Sequence of chain 1.A:
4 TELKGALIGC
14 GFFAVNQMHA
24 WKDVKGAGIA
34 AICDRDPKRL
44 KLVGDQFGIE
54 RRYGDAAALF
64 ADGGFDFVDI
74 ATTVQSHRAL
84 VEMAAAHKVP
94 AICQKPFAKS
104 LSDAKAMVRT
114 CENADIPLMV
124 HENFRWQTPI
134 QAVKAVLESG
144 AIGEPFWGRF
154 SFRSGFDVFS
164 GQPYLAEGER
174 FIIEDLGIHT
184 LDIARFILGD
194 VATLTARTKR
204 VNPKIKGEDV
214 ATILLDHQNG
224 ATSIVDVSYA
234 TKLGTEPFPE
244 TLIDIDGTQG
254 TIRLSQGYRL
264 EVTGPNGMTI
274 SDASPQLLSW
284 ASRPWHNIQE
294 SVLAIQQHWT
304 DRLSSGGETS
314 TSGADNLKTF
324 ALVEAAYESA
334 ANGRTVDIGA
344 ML

The protein below binds the small molecule below.
Small molecule (SMILES): C[C@](O)(CO)C(=O)O

Binding-site contacts:
Ligand atom CA contacts residue LYS98 of chain 1.A at 4.2 Å.
Ligand atom O1 contacts residue LEU179 of chain 1.A at 4.0 Å.
Ligand atom O2 contacts residue LYS98 of chain 1.A at 3.5 Å (salt-bridge).
Ligand atom OXT contacts residue PHE127 of chain 1.A at 3.6 Å.
Ligand atom CB contacts residue HIS182 of chain 1.A at 4.4 Å.
Ligand atom O contacts residue LYS98 of chain 1.A at 2.7 Å (salt-bridge).
Ligand atom C contacts residue HIS182 of chain 1.A at 3.4 Å.
Ligand atom CB contacts residue LEU179 of chain 1.A at 4.0 Å (hydrophobic).
Ligand atom O contacts residue ASP178 of chain 1.A at 3.9 Å.
Ligand atom CA contacts residue ASP178 of chain 1.A at 3.7 Å.
Ligand atom CB contacts residue ASP178 of chain 1.A at 3.2 Å.
Ligand atom C3 contacts residue GLN165 of chain 1.A at 3.4 Å.
Ligand atom O2 contacts residue ASP178 of chain 1.A at 2.7 Å (salt-bridge).
Ligand atom O2 contacts residue GLN165 of chain 1.A at 3.0 Å (h-bond).
Ligand atom C contacts residue PHE127 of chain 1.A at 4.4 Å (hydrophobic).
Ligand atom C3 contacts residue NAD1 of chain 1.C at 4.0 Å.
Ligand atom O1 contacts residue VAL161 of chain 1.A at 4.1 Å.
Ligand atom O1 contacts residue TYR232 of chain 1.A at 2.6 Å (h-bond).
Ligand atom CA contacts residue NAD1 of chain 1.C at 4.0 Å.
Ligand atom C contacts residue NAD1 of chain 1.C at 3.3 Å.
Ligand atom C3 contacts residue VAL161 of chain 1.A at 4.3 Å (hydrophobic).
Ligand atom C3 contacts residue TRP288 of chain 1.A at 3.7 Å (hydrophobic).
Ligand atom O contacts residue HIS182 of chain 1.A at 2.6 Å (h-bond).
Ligand atom C3 contacts residue TYR232 of chain 1.A at 4.3 Å (hydrophobic).
Ligand atom O contacts residue NAD1 of chain 1.C at 3.2 Å.
Ligand atom O2 contacts residue NAD1 of chain 1.C at 3.7 Å.
Ligand atom OXT contacts residue ILE291 of chain 1.A at 3.8 Å.
Ligand atom OXT contacts residue NAD1 of chain 1.C at 2.8 Å (h-bond).
Ligand atom OXT contacts residue HIS182 of chain 1.A at 3.7 Å.
Ligand atom CB contacts residue TYR232 of chain 1.A at 3.6 Å (hydrophobic).
Ligand atom C contacts residue LYS98 of chain 1.A at 3.8 Å.
Ligand atom CA contacts residue GLN165 of chain 1.A at 4.1 Å.
Ligand atom O1 contacts residue ASP178 of chain 1.A at 2.6 Å (salt-bridge).